Sequence of chain 1.C:
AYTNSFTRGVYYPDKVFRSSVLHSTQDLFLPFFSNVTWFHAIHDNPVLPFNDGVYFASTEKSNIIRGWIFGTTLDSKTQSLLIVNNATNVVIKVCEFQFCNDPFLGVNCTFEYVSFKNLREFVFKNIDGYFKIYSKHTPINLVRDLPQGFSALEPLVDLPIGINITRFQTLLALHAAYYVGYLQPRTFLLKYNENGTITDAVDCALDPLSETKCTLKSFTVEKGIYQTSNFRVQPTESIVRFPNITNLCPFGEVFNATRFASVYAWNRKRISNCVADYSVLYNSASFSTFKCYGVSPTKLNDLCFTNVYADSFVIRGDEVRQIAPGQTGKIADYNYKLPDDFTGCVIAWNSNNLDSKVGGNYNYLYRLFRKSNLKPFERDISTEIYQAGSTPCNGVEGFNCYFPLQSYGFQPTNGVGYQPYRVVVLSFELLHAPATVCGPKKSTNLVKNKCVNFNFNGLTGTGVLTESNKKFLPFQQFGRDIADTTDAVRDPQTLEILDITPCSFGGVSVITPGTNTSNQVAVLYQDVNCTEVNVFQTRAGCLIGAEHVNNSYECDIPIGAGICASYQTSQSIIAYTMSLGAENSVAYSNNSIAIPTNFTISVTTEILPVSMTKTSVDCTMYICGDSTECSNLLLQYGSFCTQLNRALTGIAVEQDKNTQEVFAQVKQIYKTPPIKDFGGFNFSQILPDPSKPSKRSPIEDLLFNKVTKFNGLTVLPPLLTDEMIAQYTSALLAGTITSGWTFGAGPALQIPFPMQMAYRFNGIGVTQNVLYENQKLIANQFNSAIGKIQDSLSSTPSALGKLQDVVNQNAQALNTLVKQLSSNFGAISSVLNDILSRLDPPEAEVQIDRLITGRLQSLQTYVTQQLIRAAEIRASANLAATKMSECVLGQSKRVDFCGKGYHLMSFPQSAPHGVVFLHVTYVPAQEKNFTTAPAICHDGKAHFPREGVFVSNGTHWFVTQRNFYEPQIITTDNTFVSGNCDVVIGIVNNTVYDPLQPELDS

Binding-site contacts:
Ligand atom C1 contacts residue ASN616 of chain 1.C at 1.4 Å.
Ligand atom C3 contacts residue ASN616 of chain 1.C at 3.2 Å.
Ligand atom C7 contacts residue ASN616 of chain 1.C at 4.5 Å.
Ligand atom C5 contacts residue ASN616 of chain 1.C at 3.5 Å.
Ligand atom N2 contacts residue ASN616 of chain 1.C at 3.6 Å (h-bond).
Ligand atom C4 contacts residue ASN616 of chain 1.C at 3.9 Å.
Ligand atom O3 contacts residue ASN616 of chain 1.C at 2.5 Å (h-bond).
Ligand atom C6 contacts residue ASN616 of chain 1.C at 3.1 Å.
Ligand atom O6 contacts residue ASN616 of chain 1.C at 3.6 Å.
Ligand atom C2 contacts residue ASN616 of chain 1.C at 2.5 Å.
Ligand atom O5 contacts residue ASN616 of chain 1.C at 2.5 Å (h-bond).

This small molecule binds to this protein.
Small molecule (SMILES): CC(=O)N[C@@H]1[C@@H](O)[C@H](O)[C@@H](CO)O[C@H]1O